Sequence of chain 1.A:
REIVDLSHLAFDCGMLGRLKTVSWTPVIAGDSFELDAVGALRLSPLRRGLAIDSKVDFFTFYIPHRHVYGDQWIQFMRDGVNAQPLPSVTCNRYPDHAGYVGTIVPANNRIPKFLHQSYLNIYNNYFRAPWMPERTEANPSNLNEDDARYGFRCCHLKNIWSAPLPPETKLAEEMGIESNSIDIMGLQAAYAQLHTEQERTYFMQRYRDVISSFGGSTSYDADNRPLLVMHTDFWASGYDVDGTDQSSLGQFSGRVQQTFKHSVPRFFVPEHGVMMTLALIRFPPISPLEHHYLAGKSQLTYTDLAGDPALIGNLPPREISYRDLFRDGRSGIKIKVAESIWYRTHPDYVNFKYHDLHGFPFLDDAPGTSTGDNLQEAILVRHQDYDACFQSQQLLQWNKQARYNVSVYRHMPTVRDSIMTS

Sequence of chain 5.C:
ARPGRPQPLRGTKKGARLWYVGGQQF

Binding-site contacts:
Ligand atom OP1 contacts residue LYS21 of chain 5.C at 3.9 Å.
Ligand atom C4' contacts residue ARG412 of chain 1.A at 4.4 Å.
Ligand atom O3' contacts residue ARG412 of chain 1.A at 4.3 Å.
Ligand atom OP1 contacts residue ARG18 of chain 5.C at 4.0 Å.
Ligand atom C4' contacts residue ASN414 of chain 1.A at 3.0 Å.
Ligand atom O5' contacts residue ARG412 of chain 1.A at 3.1 Å (salt-bridge).
Ligand atom O3' contacts residue VAL47 of chain 1.A at 3.1 Å.
Ligand atom OP1 contacts residue ARG412 of chain 1.A at 3.8 Å.
Ligand atom C2' contacts residue VAL47 of chain 1.A at 4.3 Å (hydrophobic).
Ligand atom C3' contacts residue VAL47 of chain 1.A at 4.0 Å (hydrophobic).
Ligand atom C1' contacts residue ASN414 of chain 1.A at 4.1 Å.
Ligand atom C4' contacts residue VAL47 of chain 1.A at 4.1 Å (hydrophobic).
Ligand atom P contacts residue ARG412 of chain 1.A at 2.7 Å.
Ligand atom C3' contacts residue ASN414 of chain 1.A at 4.5 Å.
Ligand atom OP2 contacts residue ARG18 of chain 5.C at 3.7 Å.
Ligand atom O4' contacts residue ASN414 of chain 1.A at 2.9 Å (h-bond).
Ligand atom P contacts residue LYS21 of chain 5.C at 3.4 Å.
Ligand atom OP2 contacts residue ARG412 of chain 1.A at 1.4 Å (salt-bridge).
Ligand atom C5' contacts residue ARG412 of chain 1.A at 3.0 Å.
Ligand atom OP2 contacts residue LYS21 of chain 5.C at 2.7 Å (salt-bridge).
Ligand atom C5' contacts residue ASN414 of chain 1.A at 3.3 Å.

A small-molecule ligand and the protein it binds are described below.
Small molecule (SMILES): Nc1ccn([C@H]2C[C@H](O)[C@@H](COP(=O)(O)O)O2)c(=O)n1